This protein binds this small molecule.
Small molecule (SMILES): O=Cc1ccc(CO)o1

Binding-site contacts:
Ligand atom O8 contacts residue THR134 of chain 1.C at 2.6 Å (h-bond).
Ligand atom C5 contacts residue SER138 of chain 1.A at 4.5 Å.
Ligand atom C7 contacts residue THR134 of chain 1.C at 3.6 Å.
Ligand atom O3 contacts residue SER138 of chain 1.A at 4.5 Å.
Ligand atom C7 contacts residue THR134 of chain 1.A at 3.9 Å.
Ligand atom C4 contacts residue VAL1 of chain 1.C at 4.2 Å (hydrophobic).
Ligand atom C6 contacts residue SER131 of chain 1.C at 4.4 Å.
Ligand atom C7 contacts residue ALA130 of chain 1.C at 4.0 Å (hydrophobic).
Ligand atom C2 contacts residue SER131 of chain 1.C at 3.6 Å.
Ligand atom O3 contacts residue VAL1 of chain 1.C at 3.1 Å (h-bond).
Ligand atom O8 contacts residue SER131 of chain 1.C at 3.9 Å.
Ligand atom C1 contacts residue VAL1 of chain 1.C at 1.4 Å (hydrophobic).
Ligand atom C2 contacts residue LEU2 of chain 1.C at 4.5 Å (hydrophobic).
Ligand atom O3 contacts residue SER131 of chain 1.C at 3.5 Å (h-bond).
Ligand atom C2 contacts residue VAL1 of chain 1.C at 2.5 Å (hydrophobic).
Ligand atom C1 contacts residue LEU2 of chain 1.C at 3.5 Å (hydrophobic).
Ligand atom C1 contacts residue LYS127 of chain 1.C at 4.2 Å.
Ligand atom C5 contacts residue ALA130 of chain 1.C at 3.8 Å (hydrophobic).
Ligand atom O8 contacts residue ALA130 of chain 1.C at 3.6 Å (h-bond).
Ligand atom O8 contacts residue THR134 of chain 1.A at 4.2 Å.
Ligand atom C7 contacts residue SER131 of chain 1.C at 4.4 Å.
Ligand atom C1 contacts residue SER138 of chain 1.A at 3.9 Å.
Ligand atom C1 contacts residue SER131 of chain 1.C at 3.6 Å.
Ligand atom C4 contacts residue SER131 of chain 1.C at 4.3 Å.
Ligand atom C4 contacts residue ALA130 of chain 1.C at 4.0 Å (hydrophobic).
Ligand atom C6 contacts residue SER138 of chain 1.A at 3.8 Å.
Ligand atom C2 contacts residue LYS127 of chain 1.C at 4.3 Å.
Ligand atom C2 contacts residue THR134 of chain 1.A at 4.1 Å.
Ligand atom C2 contacts residue SER138 of chain 1.A at 3.8 Å.
Ligand atom C5 contacts residue THR134 of chain 1.A at 4.5 Å.
Ligand atom O3 contacts residue THR134 of chain 1.A at 3.5 Å.
Ligand atom C6 contacts residue LYS127 of chain 1.C at 4.1 Å.
Ligand atom C6 contacts residue VAL1 of chain 1.C at 3.5 Å (hydrophobic).
Ligand atom C4 contacts residue THR134 of chain 1.A at 3.7 Å.

Sequence of chain 1.C:
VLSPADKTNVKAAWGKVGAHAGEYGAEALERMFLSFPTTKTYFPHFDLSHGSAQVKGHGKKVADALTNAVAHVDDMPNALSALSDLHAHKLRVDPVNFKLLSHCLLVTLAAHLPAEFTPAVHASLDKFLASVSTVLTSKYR

Sequence of chain 1.A:
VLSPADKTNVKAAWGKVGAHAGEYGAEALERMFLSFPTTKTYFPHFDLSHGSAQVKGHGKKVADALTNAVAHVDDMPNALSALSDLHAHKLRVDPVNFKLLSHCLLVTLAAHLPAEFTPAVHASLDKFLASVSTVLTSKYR